Sequence of chain 36.D:
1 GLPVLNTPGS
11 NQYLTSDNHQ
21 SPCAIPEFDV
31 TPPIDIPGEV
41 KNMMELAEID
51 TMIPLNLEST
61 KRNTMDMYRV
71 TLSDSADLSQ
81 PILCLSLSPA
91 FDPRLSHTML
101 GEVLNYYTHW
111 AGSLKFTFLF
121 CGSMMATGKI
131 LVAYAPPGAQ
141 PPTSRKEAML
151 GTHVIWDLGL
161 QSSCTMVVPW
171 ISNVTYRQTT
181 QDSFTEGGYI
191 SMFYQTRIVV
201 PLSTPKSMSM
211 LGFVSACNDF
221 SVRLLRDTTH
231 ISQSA

Sequence of chain 36.B:
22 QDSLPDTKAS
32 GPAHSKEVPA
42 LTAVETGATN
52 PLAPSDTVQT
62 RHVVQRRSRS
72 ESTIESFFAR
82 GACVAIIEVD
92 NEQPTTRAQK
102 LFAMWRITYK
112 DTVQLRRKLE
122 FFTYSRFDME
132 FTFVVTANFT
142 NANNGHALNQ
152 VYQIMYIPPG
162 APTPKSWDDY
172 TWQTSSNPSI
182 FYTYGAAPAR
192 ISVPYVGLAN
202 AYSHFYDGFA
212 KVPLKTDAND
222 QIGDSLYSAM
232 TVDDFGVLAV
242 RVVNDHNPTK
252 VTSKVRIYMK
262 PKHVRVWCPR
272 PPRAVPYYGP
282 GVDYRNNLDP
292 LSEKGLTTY

Sequence of chain 37.D:
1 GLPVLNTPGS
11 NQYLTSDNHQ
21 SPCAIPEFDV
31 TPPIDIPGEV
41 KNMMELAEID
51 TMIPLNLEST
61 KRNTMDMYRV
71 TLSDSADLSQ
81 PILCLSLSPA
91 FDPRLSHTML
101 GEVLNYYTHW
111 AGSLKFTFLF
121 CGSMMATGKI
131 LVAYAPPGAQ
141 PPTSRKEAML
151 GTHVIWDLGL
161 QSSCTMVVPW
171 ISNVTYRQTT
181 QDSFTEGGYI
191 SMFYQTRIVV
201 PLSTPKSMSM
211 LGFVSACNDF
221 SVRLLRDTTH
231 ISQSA

Binding-site contacts:
Ligand atom C1 contacts residue PRO179 of chain 36.B at 3.9 Å (hydrophobic).
Ligand atom C1 contacts residue ILE181 of chain 36.B at 3.4 Å (hydrophobic).
Ligand atom C20 contacts residue TYR110 of chain 36.B at 3.5 Å (hydrophobic).
Ligand atom C14 contacts residue VAL197 of chain 36.B at 3.6 Å (hydrophobic).
Ligand atom C22 contacts residue PHE236 of chain 36.B at 3.9 Å (hydrophobic).
Ligand atom C27 contacts residue THR109 of chain 36.B at 3.5 Å.
Ligand atom C19 contacts residue PHE236 of chain 36.B at 3.5 Å (hydrophobic).
Ligand atom C19 contacts residue TYR110 of chain 36.B at 3.7 Å (hydrophobic).
Ligand atom C11 contacts residue VAL194 of chain 36.B at 3.7 Å (hydrophobic).
Ligand atom N4 contacts residue LEU239 of chain 36.B at 3.8 Å.
Ligand atom C10 contacts residue VAL194 of chain 36.B at 3.7 Å (hydrophobic).
Ligand atom C1 contacts residue ILE155 of chain 36.B at 3.7 Å (hydrophobic).
Ligand atom C26 contacts residue THR109 of chain 36.B at 3.7 Å.
Ligand atom C20 contacts residue PHE236 of chain 36.B at 3.2 Å (hydrophobic).
Ligand atom C13 contacts residue VAL197 of chain 36.B at 3.6 Å (hydrophobic).
Ligand atom C8 contacts residue ILE108 of chain 36.B at 3.8 Å (hydrophobic).
Ligand atom C14 contacts residue PHE236 of chain 36.B at 3.9 Å (hydrophobic).
Ligand atom N6 contacts residue VAL194 of chain 36.B at 3.7 Å.
Ligand atom C3 contacts residue PRO179 of chain 36.B at 3.7 Å (hydrophobic).
Ligand atom C10 contacts residue TYR157 of chain 36.B at 3.6 Å (hydrophobic).
Ligand atom C3 contacts residue ALA24 of chain 36.D at 3.7 Å (hydrophobic).
Ligand atom C21 contacts residue PHE236 of chain 36.B at 3.4 Å (hydrophobic).
Ligand atom C22 contacts residue TYR203 of chain 36.B at 3.5 Å (hydrophobic).
Ligand atom O24 contacts residue PHE236 of chain 36.B at 3.7 Å.
Ligand atom C7 contacts residue PHE132 of chain 36.B at 3.6 Å (hydrophobic).
Ligand atom C4 contacts residue ALA24 of chain 36.D at 3.8 Å (hydrophobic).
Ligand atom C21 contacts residue TYR203 of chain 36.B at 3.8 Å (hydrophobic).
Ligand atom C8 contacts residue PHE132 of chain 36.B at 3.4 Å (hydrophobic).
Ligand atom C12 contacts residue PHE236 of chain 36.B at 3.8 Å (hydrophobic).
Ligand atom C23 contacts residue TYR110 of chain 36.B at 3.3 Å (hydrophobic).
Ligand atom C4 contacts residue TYR157 of chain 36.B at 3.4 Å (hydrophobic).
Ligand atom C9 contacts residue ILE108 of chain 36.B at 3.5 Å (hydrophobic).
Ligand atom O24 contacts residue TYR110 of chain 36.B at 3.9 Å.
Ligand atom O25 contacts residue TYR110 of chain 36.B at 3.0 Å.
Ligand atom C9 contacts residue TYR157 of chain 36.B at 3.8 Å (hydrophobic).
Ligand atom C11 contacts residue TYR157 of chain 36.B at 3.6 Å (hydrophobic).
Ligand atom C23 contacts residue PHE236 of chain 36.B at 3.5 Å (hydrophobic).
Ligand atom N4 contacts residue ILE192 of chain 36.B at 3.6 Å.
Ligand atom C3 contacts residue TYR157 of chain 36.B at 3.5 Å (hydrophobic).
Ligand atom N3 contacts residue ILE192 of chain 36.B at 3.8 Å.

A small-molecule ligand and the protein it binds are described below.
Small molecule (SMILES): CCOC(=O)c1ccc(OCCCCC2CCN(c3ccc(C)nn3)CC2)cc1